A small-molecule ligand and the protein it binds are described below.
Small molecule (SMILES): CC(=O)N[C@@H]1[C@@H](O)[C@H](O)[C@@H](CO)O[C@H]1O

Sequence of chain 1.B:
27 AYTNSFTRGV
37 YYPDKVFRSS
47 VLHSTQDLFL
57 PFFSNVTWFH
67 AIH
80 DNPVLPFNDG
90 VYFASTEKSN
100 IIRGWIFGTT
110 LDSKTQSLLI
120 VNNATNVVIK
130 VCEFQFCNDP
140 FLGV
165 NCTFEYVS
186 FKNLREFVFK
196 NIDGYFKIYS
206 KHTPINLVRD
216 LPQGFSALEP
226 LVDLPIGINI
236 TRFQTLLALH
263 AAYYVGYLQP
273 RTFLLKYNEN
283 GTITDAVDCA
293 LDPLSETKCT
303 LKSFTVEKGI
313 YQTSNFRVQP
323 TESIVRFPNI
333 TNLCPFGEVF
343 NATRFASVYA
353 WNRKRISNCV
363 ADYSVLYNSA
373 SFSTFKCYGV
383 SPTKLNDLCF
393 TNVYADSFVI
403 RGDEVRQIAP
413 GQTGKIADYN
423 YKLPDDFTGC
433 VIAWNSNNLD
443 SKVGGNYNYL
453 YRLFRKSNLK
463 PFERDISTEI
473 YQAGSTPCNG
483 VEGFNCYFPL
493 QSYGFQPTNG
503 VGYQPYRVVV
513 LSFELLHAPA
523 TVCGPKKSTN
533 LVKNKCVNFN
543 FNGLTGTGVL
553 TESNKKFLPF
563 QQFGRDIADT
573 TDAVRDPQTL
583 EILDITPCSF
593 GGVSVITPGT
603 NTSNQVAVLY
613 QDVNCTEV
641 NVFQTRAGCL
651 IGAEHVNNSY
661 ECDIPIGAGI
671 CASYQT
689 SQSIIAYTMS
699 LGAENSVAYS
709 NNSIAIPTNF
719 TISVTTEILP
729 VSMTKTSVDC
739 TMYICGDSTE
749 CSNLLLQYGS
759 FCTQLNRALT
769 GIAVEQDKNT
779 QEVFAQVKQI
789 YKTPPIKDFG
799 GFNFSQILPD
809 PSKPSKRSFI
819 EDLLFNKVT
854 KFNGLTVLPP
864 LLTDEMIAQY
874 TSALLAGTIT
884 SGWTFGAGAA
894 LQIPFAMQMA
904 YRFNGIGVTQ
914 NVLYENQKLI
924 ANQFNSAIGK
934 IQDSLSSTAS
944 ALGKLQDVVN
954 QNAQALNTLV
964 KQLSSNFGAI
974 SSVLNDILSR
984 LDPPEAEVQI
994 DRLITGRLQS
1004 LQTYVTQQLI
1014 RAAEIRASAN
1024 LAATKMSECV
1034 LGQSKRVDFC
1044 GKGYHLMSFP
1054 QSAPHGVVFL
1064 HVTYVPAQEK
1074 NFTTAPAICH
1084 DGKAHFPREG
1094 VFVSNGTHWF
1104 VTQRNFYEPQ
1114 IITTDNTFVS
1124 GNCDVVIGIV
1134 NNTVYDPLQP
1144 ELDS

Binding-site contacts:
Ligand atom C5 contacts residue THR618 of chain 1.B at 4.4 Å.
Ligand atom O5 contacts residue ASN616 of chain 1.B at 2.5 Å (h-bond).
Ligand atom C1 contacts residue GLN644 of chain 1.B at 4.2 Å.
Ligand atom C2 contacts residue ASN616 of chain 1.B at 2.5 Å.
Ligand atom C5 contacts residue ASN616 of chain 1.B at 3.8 Å.
Ligand atom C4 contacts residue ASN616 of chain 1.B at 4.3 Å.
Ligand atom C7 contacts residue ASN616 of chain 1.B at 3.3 Å.
Ligand atom C3 contacts residue ASN616 of chain 1.B at 3.8 Å.
Ligand atom O5 contacts residue THR618 of chain 1.B at 3.4 Å.
Ligand atom O7 contacts residue ASN616 of chain 1.B at 3.3 Å (h-bond).
Ligand atom O6 contacts residue ASN616 of chain 1.B at 4.1 Å.
Ligand atom O6 contacts residue THR618 of chain 1.B at 3.7 Å.
Ligand atom C6 contacts residue THR618 of chain 1.B at 4.0 Å.
Ligand atom C8 contacts residue ASN616 of chain 1.B at 4.4 Å.
Ligand atom C1 contacts residue THR618 of chain 1.B at 4.4 Å.
Ligand atom N2 contacts residue ASN616 of chain 1.B at 2.9 Å (h-bond).
Ligand atom C1 contacts residue ASN616 of chain 1.B at 1.5 Å.